Sequence of chain 1.A:
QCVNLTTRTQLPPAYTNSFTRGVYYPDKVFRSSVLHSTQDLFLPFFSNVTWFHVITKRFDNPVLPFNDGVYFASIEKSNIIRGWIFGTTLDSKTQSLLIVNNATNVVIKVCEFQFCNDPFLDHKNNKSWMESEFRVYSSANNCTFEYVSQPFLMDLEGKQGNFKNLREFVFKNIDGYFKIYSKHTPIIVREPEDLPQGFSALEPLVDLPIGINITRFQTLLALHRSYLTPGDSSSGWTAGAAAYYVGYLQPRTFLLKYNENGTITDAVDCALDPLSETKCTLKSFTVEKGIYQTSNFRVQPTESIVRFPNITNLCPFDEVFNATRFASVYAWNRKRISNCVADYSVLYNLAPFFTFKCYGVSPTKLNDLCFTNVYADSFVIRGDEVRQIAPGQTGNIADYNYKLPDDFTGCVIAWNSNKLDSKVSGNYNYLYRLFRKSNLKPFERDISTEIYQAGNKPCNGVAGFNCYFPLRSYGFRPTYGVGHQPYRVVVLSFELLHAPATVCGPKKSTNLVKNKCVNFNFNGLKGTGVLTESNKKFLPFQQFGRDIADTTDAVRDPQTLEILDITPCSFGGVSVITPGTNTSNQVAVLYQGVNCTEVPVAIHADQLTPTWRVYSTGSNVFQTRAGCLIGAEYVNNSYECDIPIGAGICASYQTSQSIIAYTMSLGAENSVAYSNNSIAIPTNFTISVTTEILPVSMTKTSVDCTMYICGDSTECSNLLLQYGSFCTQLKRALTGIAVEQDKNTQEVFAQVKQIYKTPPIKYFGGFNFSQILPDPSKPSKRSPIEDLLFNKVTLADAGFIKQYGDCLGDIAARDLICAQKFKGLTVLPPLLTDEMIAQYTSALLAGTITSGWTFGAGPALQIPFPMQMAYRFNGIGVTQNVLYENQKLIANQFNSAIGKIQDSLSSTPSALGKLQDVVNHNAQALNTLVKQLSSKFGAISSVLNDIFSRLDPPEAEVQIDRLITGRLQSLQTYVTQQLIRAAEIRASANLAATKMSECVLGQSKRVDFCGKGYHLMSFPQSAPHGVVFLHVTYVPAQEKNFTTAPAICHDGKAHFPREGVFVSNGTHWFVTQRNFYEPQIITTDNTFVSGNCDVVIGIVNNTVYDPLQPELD

Sequence of chain 1.B:
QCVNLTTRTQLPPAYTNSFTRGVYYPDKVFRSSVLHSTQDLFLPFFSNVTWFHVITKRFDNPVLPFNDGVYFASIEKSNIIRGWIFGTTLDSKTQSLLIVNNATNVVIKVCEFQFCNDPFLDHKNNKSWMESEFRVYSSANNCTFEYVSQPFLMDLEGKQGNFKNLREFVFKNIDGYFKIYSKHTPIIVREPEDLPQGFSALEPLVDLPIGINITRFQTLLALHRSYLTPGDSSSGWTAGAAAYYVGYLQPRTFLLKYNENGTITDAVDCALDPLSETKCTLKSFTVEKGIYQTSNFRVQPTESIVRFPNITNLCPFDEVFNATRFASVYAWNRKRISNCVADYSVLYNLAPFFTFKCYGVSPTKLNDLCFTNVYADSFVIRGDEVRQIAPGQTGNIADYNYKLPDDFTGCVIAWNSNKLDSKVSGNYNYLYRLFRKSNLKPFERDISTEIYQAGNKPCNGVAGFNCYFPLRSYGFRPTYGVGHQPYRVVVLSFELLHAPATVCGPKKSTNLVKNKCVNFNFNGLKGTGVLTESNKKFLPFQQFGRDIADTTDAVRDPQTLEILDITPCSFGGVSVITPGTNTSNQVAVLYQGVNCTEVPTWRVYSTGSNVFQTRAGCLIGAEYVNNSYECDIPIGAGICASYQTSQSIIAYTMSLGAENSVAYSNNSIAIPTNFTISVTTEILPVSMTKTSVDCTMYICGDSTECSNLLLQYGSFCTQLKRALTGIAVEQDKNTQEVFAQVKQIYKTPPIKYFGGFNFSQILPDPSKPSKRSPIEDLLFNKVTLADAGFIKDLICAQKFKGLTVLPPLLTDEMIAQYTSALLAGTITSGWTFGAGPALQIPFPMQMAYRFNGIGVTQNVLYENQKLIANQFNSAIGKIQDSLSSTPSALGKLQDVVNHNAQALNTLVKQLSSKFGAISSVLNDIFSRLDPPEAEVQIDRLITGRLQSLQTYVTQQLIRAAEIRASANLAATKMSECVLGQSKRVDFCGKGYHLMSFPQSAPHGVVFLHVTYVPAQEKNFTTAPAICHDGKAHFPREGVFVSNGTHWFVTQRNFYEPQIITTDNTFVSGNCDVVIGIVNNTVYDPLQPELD

A protein and the small-molecule ligand that binds it are described below.
Small molecule (SMILES): CC(=O)N[C@@H]1[C@@H](O)[C@H](O)[C@@H](CO)O[C@H]1O

Binding-site contacts:
Ligand atom C8 contacts residue GLN628 of chain 1.A at 3.5 Å.
Ligand atom O5 contacts residue ASN600 of chain 1.A at 2.3 Å (h-bond).
Ligand atom C4 contacts residue ASN600 of chain 1.A at 4.1 Å.
Ligand atom C7 contacts residue ASN600 of chain 1.A at 3.9 Å.
Ligand atom C3 contacts residue ASN600 of chain 1.A at 3.7 Å.
Ligand atom C5 contacts residue GLU603 of chain 1.A at 4.3 Å.
Ligand atom C7 contacts residue GLN628 of chain 1.A at 4.4 Å.
Ligand atom N2 contacts residue ASN600 of chain 1.A at 2.9 Å (h-bond).
Ligand atom O7 contacts residue ASN600 of chain 1.A at 4.4 Å.
Ligand atom C6 contacts residue GLU603 of chain 1.A at 3.8 Å.
Ligand atom O5 contacts residue GLU603 of chain 1.A at 4.0 Å.
Ligand atom C1 contacts residue GLU603 of chain 1.A at 4.4 Å.
Ligand atom N2 contacts residue GLN628 of chain 1.A at 4.0 Å.
Ligand atom C1 contacts residue ASN600 of chain 1.A at 1.4 Å.
Ligand atom C5 contacts residue ASN600 of chain 1.A at 3.6 Å.
Ligand atom C8 contacts residue ILE818 of chain 1.B at 4.4 Å (hydrophobic).
Ligand atom C2 contacts residue ASN600 of chain 1.A at 2.4 Å.
Ligand atom O6 contacts residue GLU603 of chain 1.A at 3.8 Å.